This protein binds this small molecule.
Small molecule (SMILES): CC(=O)N[C@H]1[C@@H](O[C@H]2[C@@H](O)[C@@H](CO)O[C@@H](O)[C@@H]2O[C@@H]2O[C@@H](C)[C@@H](O)[C@@H](O)[C@@H]2O)O[C@H](CO)[C@H](O)[C@@H]1O

Sequence of chain 1.A:
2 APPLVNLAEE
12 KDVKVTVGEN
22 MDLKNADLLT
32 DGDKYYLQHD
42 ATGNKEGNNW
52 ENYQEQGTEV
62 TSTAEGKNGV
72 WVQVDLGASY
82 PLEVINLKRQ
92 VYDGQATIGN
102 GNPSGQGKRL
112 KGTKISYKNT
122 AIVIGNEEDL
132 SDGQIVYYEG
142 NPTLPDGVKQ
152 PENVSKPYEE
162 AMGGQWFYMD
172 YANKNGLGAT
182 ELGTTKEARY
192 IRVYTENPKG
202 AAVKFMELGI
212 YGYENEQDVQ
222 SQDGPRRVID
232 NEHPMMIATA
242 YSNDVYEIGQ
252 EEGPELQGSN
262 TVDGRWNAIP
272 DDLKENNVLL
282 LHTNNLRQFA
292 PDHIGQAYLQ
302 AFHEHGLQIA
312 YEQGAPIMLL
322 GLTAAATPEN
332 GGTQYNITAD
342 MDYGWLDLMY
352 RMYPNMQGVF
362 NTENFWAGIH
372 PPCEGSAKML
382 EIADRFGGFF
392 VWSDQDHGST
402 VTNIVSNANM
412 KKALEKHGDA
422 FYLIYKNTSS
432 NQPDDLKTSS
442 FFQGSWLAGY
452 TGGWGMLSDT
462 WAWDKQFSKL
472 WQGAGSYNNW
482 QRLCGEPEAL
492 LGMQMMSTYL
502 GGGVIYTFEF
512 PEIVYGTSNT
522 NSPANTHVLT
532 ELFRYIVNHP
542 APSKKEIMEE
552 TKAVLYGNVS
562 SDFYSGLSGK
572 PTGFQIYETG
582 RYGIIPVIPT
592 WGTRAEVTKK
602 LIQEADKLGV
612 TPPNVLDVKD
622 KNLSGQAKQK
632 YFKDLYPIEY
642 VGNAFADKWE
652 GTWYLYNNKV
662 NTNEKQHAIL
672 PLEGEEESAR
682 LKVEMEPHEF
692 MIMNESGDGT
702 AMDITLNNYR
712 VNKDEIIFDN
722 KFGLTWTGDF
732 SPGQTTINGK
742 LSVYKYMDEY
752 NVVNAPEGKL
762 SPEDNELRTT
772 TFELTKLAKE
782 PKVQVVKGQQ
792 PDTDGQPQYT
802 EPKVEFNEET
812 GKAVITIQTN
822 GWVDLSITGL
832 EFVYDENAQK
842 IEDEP

Binding-site contacts:
Ligand atom O3 contacts residue HIS283 of chain 1.A at 3.0 Å (h-bond).
Ligand atom O4 contacts residue GLN258 of chain 1.A at 2.7 Å (h-bond).
Ligand atom C6 contacts residue GLU364 of chain 1.A at 3.9 Å.
Ligand atom C5 contacts residue TRP462 of chain 1.A at 3.8 Å (hydrophobic).
Ligand atom C4 contacts residue THR324 of chain 1.A at 3.2 Å.
Ligand atom O3 contacts residue ASN286 of chain 1.A at 3.9 Å.
Ligand atom O3 contacts residue ASN285 of chain 1.A at 2.6 Å (h-bond).
Ligand atom C2 contacts residue TYR242 of chain 1.A at 3.7 Å (hydrophobic).
Ligand atom O4 contacts residue THR324 of chain 1.A at 2.6 Å (h-bond).
Ligand atom C3 contacts residue LYS741 of chain 1.A at 3.9 Å.
Ligand atom C6 contacts residue GLU510 of chain 1.A at 3.8 Å.
Ligand atom C4 contacts residue ASN285 of chain 1.A at 3.9 Å.
Ligand atom O6 contacts residue LYS466 of chain 1.A at 2.6 Å (salt-bridge).
Ligand atom C6 contacts residue TYR242 of chain 1.A at 3.8 Å (hydrophobic).
Ligand atom O6 contacts residue GLU510 of chain 1.A at 3.8 Å.
Ligand atom O7 contacts residue LYS741 of chain 1.A at 3.0 Å (salt-bridge).
Ligand atom O4 contacts residue PHE511 of chain 1.A at 3.4 Å.
Ligand atom C4 contacts residue TRP462 of chain 1.A at 3.6 Å (hydrophobic).
Ligand atom C3 contacts residue ASN285 of chain 1.A at 3.4 Å.
Ligand atom C8 contacts residue ASN286 of chain 1.A at 3.9 Å.
Ligand atom C7 contacts residue LYS741 of chain 1.A at 3.9 Å.
Ligand atom O6 contacts residue TRP462 of chain 1.A at 3.0 Å (h-bond).
Ligand atom O6 contacts residue THR429 of chain 1.A at 3.9 Å.
Ligand atom C4 contacts residue GLN258 of chain 1.A at 3.8 Å.
Ligand atom C6 contacts residue THR324 of chain 1.A at 3.7 Å.
Ligand atom O4 contacts residue LYS741 of chain 1.A at 3.6 Å.
Ligand atom O2 contacts residue TYR242 of chain 1.A at 2.6 Å (h-bond).
Ligand atom O3 contacts residue THR363 of chain 1.A at 3.7 Å.
Ligand atom C6 contacts residue LYS466 of chain 1.A at 3.9 Å.
Ligand atom O7 contacts residue TRP481 of chain 1.A at 3.9 Å.
Ligand atom O3 contacts residue GLN258 of chain 1.A at 3.5 Å (h-bond).
Ligand atom O5 contacts residue TRP462 of chain 1.A at 3.2 Å (h-bond).
Ligand atom O3 contacts residue TYR242 of chain 1.A at 3.5 Å (h-bond).
Ligand atom O3 contacts residue LYS741 of chain 1.A at 2.9 Å (salt-bridge).
Ligand atom C3 contacts residue TRP462 of chain 1.A at 3.6 Å (hydrophobic).
Ligand atom C2 contacts residue LYS741 of chain 1.A at 3.9 Å.
Ligand atom O4 contacts residue HIS283 of chain 1.A at 3.6 Å.
Ligand atom O6 contacts residue PHE511 of chain 1.A at 3.8 Å.
Ligand atom C6 contacts residue TRP462 of chain 1.A at 3.9 Å (hydrophobic).
Ligand atom C6 contacts residue PHE511 of chain 1.A at 3.6 Å (hydrophobic).